Sequence of chain 1.E:
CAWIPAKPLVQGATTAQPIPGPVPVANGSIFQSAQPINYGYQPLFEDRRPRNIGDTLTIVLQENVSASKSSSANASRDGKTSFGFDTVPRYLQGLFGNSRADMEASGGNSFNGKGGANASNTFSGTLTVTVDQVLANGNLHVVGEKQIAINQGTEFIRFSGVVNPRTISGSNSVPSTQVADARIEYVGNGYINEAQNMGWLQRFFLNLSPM

Sequence of chain 1.F:
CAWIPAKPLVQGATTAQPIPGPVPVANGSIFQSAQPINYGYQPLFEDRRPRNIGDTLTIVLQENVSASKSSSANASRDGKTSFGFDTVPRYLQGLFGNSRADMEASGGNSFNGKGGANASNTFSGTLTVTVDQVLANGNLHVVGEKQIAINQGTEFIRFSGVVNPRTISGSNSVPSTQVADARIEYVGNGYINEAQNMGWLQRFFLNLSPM

Binding-site contacts:
Ligand atom C4 contacts residue TRP221 of chain 1.F at 4.2 Å (hydrophobic).
Ligand atom C1 contacts residue ASN228 of chain 1.E at 4.4 Å.
Ligand atom O1 contacts residue TRP24 of chain 1.G at 3.3 Å.
Ligand atom C3 contacts residue LEU229 of chain 1.E at 4.2 Å (hydrophobic).
Ligand atom C2 contacts residue CYS22 of chain 1.G at 2.6 Å (hydrophobic).
Ligand atom C2 contacts residue LEU229 of chain 1.E at 3.9 Å (hydrophobic).
Ligand atom O1 contacts residue LEU229 of chain 1.E at 4.2 Å.
Ligand atom C1 contacts residue TRP24 of chain 1.G at 4.2 Å (hydrophobic).
Ligand atom C8 contacts residue TRP221 of chain 1.F at 4.0 Å (hydrophobic).
Ligand atom C6 contacts residue TRP221 of chain 1.F at 4.4 Å (hydrophobic).
Ligand atom C1 contacts residue LEU229 of chain 1.E at 4.3 Å (hydrophobic).
Ligand atom O1 contacts residue CYS22 of chain 1.G at 2.6 Å (h-bond).
Ligand atom C5 contacts residue TRP221 of chain 1.F at 4.3 Å (hydrophobic).
Ligand atom C2 contacts residue ASN228 of chain 1.E at 3.9 Å.
Ligand atom C1 contacts residue ALA23 of chain 1.G at 4.4 Å (hydrophobic).
Ligand atom C4 contacts residue LEU229 of chain 1.E at 3.9 Å (hydrophobic).
Ligand atom C3 contacts residue CYS22 of chain 1.G at 3.6 Å (hydrophobic).
Ligand atom C1 contacts residue CYS22 of chain 1.G at 1.7 Å (hydrophobic).
Ligand atom C7 contacts residue TRP221 of chain 1.F at 3.7 Å (hydrophobic).

Sequence of chain 1.G:
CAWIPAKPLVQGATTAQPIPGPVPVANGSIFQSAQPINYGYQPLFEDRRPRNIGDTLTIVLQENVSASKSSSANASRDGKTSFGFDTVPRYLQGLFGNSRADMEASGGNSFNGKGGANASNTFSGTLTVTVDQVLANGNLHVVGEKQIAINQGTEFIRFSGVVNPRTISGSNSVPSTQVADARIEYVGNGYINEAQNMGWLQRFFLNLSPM

A protein and the small-molecule ligand that binds it are described below.
Small molecule (SMILES): CCCCCCCC(=O)O